Sequence of chain 1.SA:
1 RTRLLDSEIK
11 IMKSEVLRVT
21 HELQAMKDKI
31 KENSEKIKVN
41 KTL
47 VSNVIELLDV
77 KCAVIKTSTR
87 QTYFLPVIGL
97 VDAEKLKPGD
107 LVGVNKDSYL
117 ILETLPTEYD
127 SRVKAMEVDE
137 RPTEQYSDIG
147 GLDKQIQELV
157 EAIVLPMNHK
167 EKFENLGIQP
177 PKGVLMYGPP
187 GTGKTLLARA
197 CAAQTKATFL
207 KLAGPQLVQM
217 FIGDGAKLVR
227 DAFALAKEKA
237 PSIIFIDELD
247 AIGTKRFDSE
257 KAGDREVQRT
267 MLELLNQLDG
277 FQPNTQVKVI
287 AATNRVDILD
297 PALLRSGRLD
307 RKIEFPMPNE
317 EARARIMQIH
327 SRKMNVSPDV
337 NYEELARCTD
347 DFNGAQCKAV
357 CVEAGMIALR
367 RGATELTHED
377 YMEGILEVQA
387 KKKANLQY

A protein and the small-molecule ligand that binds it are described below.
Small molecule (SMILES): Nc1ncnc2c1ncn2[C@@H]1O[C@H](COP(=O)(O)OP(=O)(O)OP(O)(O)=S)[C@@H](O)[C@H]1O

Binding-site contacts:
Ligand atom O1A contacts residue LYS190 of chain 1.SA at 3.0 Å (salt-bridge).
Ligand atom C6 contacts residue ILE145 of chain 1.SA at 4.0 Å (hydrophobic).
Ligand atom S1G contacts residue ALA288 of chain 1.SA at 3.8 Å.
Ligand atom N6 contacts residue LEU148 of chain 1.SA at 3.7 Å.
Ligand atom PA contacts residue THR191 of chain 1.SA at 3.6 Å.
Ligand atom C8 contacts residue THR188 of chain 1.SA at 3.2 Å.
Ligand atom C5 contacts residue THR188 of chain 1.SA at 3.8 Å.
Ligand atom O3' contacts residue LYS354 of chain 1.SA at 3.4 Å.
Ligand atom O1A contacts residue THR191 of chain 1.SA at 3.0 Å (h-bond).
Ligand atom N6 contacts residue ILE145 of chain 1.SA at 3.6 Å.
Ligand atom O3B contacts residue THR191 of chain 1.SA at 3.6 Å.
Ligand atom O5' contacts residue GLY189 of chain 1.SA at 4.0 Å.
Ligand atom O2' contacts residue LYS354 of chain 1.SA at 3.2 Å.
Ligand atom C8 contacts residue GLY187 of chain 1.SA at 3.2 Å.
Ligand atom N6 contacts residue GLY146 of chain 1.SA at 3.3 Å (h-bond).
Ligand atom N9 contacts residue GLY350 of chain 1.SA at 3.6 Å.
Ligand atom N9 contacts residue GLY187 of chain 1.SA at 4.1 Å.
Ligand atom O2A contacts residue THR191 of chain 1.SA at 3.5 Å.
Ligand atom C2' contacts residue GLY350 of chain 1.SA at 4.0 Å.
Ligand atom O3G contacts residue GLY189 of chain 1.SA at 3.8 Å.
Ligand atom C8 contacts residue GLY189 of chain 1.SA at 3.9 Å.
Ligand atom C8 contacts residue GLY350 of chain 1.SA at 3.4 Å.
Ligand atom C1' contacts residue GLY187 of chain 1.SA at 4.0 Å.
Ligand atom N1 contacts residue ILE145 of chain 1.SA at 3.5 Å.
Ligand atom O4' contacts residue GLY187 of chain 1.SA at 3.8 Å.
Ligand atom O1A contacts residue LEU192 of chain 1.SA at 4.0 Å.
Ligand atom C5' contacts residue GLY189 of chain 1.SA at 4.0 Å.
Ligand atom O3A contacts residue THR191 of chain 1.SA at 3.6 Å.
Ligand atom C1' contacts residue ALA351 of chain 1.SA at 3.4 Å (hydrophobic).
Ligand atom C1' contacts residue GLY350 of chain 1.SA at 3.6 Å.
Ligand atom O2' contacts residue GLY350 of chain 1.SA at 3.2 Å.
Ligand atom O3G contacts residue LYS190 of chain 1.SA at 3.6 Å.
Ligand atom O1A contacts residue GLY189 of chain 1.SA at 3.5 Å.
Ligand atom N9 contacts residue THR188 of chain 1.SA at 4.1 Å.
Ligand atom O2A contacts residue LEU192 of chain 1.SA at 3.1 Å (h-bond).
Ligand atom PA contacts residue LEU192 of chain 1.SA at 4.0 Å.
Ligand atom O2' contacts residue ALA351 of chain 1.SA at 3.0 Å (h-bond).
Ligand atom O4' contacts residue GLY189 of chain 1.SA at 4.1 Å.
Ligand atom N7 contacts residue THR188 of chain 1.SA at 3.1 Å (h-bond).
Ligand atom C2' contacts residue ALA351 of chain 1.SA at 3.8 Å (hydrophobic).